Binding-site contacts:
Ligand atom C8 contacts residue HIS150 of chain 1.K at 3.5 Å.
Ligand atom C7 contacts residue ASN149 of chain 1.K at 3.2 Å.
Ligand atom C8 contacts residue THR151 of chain 1.K at 3.5 Å.
Ligand atom C3 contacts residue ASN149 of chain 1.K at 3.8 Å.
Ligand atom O5 contacts residue ASN149 of chain 1.K at 2.5 Å (h-bond).
Ligand atom C1 contacts residue ASN149 of chain 1.K at 1.4 Å.
Ligand atom C3 contacts residue THR151 of chain 1.K at 4.3 Å.
Ligand atom C2 contacts residue THR151 of chain 1.K at 4.0 Å.
Ligand atom C5 contacts residue ASN149 of chain 1.K at 3.7 Å.
Ligand atom C5 contacts residue TYR152 of chain 1.K at 4.2 Å (hydrophobic).
Ligand atom N2 contacts residue THR151 of chain 1.K at 3.0 Å (h-bond).
Ligand atom O5 contacts residue VAL148 of chain 1.K at 4.1 Å.
Ligand atom C8 contacts residue GLU102 of chain 1.M at 3.1 Å.
Ligand atom N2 contacts residue ASN149 of chain 1.K at 2.9 Å (h-bond).
Ligand atom C1 contacts residue THR151 of chain 1.K at 4.3 Å.
Ligand atom C2 contacts residue ASN149 of chain 1.K at 2.5 Å.
Ligand atom C4 contacts residue ASN149 of chain 1.K at 4.3 Å.
Ligand atom O7 contacts residue ASN149 of chain 1.K at 3.2 Å (h-bond).
Ligand atom C7 contacts residue GLU102 of chain 1.M at 4.3 Å.
Ligand atom O5 contacts residue TYR152 of chain 1.K at 4.2 Å.
Ligand atom C7 contacts residue THR151 of chain 1.K at 3.7 Å.
Ligand atom C8 contacts residue ASN149 of chain 1.K at 4.1 Å.
Ligand atom C1 contacts residue TYR152 of chain 1.K at 3.9 Å (hydrophobic).

Sequence of chain 1.K:
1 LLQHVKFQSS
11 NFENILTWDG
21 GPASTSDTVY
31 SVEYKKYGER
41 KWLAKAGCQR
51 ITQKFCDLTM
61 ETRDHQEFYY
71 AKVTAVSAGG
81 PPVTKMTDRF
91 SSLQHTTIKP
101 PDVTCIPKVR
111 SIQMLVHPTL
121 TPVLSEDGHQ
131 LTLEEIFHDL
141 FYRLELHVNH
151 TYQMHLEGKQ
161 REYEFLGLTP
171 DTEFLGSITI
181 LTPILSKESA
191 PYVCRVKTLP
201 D

This small molecule binds to this protein.
Small molecule (SMILES): CC(=O)N[C@H]1[C@H](O[C@H]2[C@H](O)[C@@H](NC(C)=O)CO[C@@H]2CO)O[C@H](CO)[C@@H](O[C@@H]2O[C@H](CO)[C@@H](O)[C@H](O)[C@@H]2O)[C@@H]1O

Sequence of chain 1.M:
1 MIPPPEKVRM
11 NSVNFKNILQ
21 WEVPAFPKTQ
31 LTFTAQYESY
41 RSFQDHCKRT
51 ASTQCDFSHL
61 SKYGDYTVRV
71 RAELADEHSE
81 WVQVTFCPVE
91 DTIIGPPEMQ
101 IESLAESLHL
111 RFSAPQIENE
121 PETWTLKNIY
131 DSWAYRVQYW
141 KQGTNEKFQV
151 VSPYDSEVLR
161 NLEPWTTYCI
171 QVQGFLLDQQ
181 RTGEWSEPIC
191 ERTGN